Sequence of chain 44.F:
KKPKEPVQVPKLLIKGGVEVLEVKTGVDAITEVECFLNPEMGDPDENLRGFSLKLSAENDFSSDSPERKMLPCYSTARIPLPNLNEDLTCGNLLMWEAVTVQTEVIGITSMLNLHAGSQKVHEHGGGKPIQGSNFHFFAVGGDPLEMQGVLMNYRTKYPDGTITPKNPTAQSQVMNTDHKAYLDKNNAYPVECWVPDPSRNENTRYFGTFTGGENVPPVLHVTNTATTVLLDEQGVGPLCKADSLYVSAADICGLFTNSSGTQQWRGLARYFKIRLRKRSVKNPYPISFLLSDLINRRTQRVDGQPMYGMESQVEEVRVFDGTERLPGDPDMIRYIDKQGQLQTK

Binding-site contacts:
Ligand atom C11 contacts residue PHE270 of chain 43.F at 3.9 Å (hydrophobic).
Ligand atom O9 contacts residue LYS68 of chain 43.F at 2.5 Å (salt-bridge).
Ligand atom C10 contacts residue GLN278 of chain 43.F at 4.1 Å.
Ligand atom C8 contacts residue LYS68 of chain 43.F at 3.5 Å.
Ligand atom C6 contacts residue LYS68 of chain 43.F at 4.0 Å.
Ligand atom O1B contacts residue LYS68 of chain 43.F at 3.0 Å (salt-bridge).
Ligand atom O10 contacts residue LEU62 of chain 43.F at 3.2 Å.
Ligand atom O1A contacts residue ASN272 of chain 43.F at 4.1 Å.
Ligand atom O8 contacts residue GLN278 of chain 43.F at 3.5 Å (h-bond).
Ligand atom O1B contacts residue THR276 of chain 43.F at 2.4 Å (h-bond).
Ligand atom N5 contacts residue ASN272 of chain 43.F at 3.2 Å (h-bond).
Ligand atom C11 contacts residue ASN272 of chain 43.F at 3.6 Å.
Ligand atom O9 contacts residue GLN278 of chain 43.F at 4.1 Å.
Ligand atom O8 contacts residue ASN272 of chain 43.F at 3.3 Å (h-bond).
Ligand atom O10 contacts residue PHE75 of chain 42.F at 3.9 Å.
Ligand atom C11 contacts residue THR276 of chain 43.F at 3.2 Å.
Ligand atom C1 contacts residue THR276 of chain 43.F at 3.1 Å.
Ligand atom O4 contacts residue ASP74 of chain 42.F at 4.0 Å.
Ligand atom C11 contacts residue PHE65 of chain 43.F at 4.0 Å (hydrophobic).
Ligand atom O8 contacts residue THR276 of chain 43.F at 3.9 Å.
Ligand atom C10 contacts residue ASN272 of chain 43.F at 3.9 Å.
Ligand atom O1B contacts residue ASN272 of chain 43.F at 3.4 Å (h-bond).
Ligand atom C10 contacts residue LEU62 of chain 43.F at 3.6 Å (hydrophobic).
Ligand atom O1A contacts residue THR276 of chain 43.F at 3.3 Å (h-bond).
Ligand atom O7 contacts residue LEU62 of chain 43.F at 3.9 Å.
Ligand atom C9 contacts residue GLN278 of chain 43.F at 3.3 Å.
Ligand atom C11 contacts residue GLN278 of chain 43.F at 3.5 Å.
Ligand atom C11 contacts residue HIS138 of chain 44.F at 3.1 Å.
Ligand atom C1 contacts residue ASN272 of chain 43.F at 3.9 Å.
Ligand atom C7 contacts residue GLN278 of chain 43.F at 3.9 Å.
Ligand atom C11 contacts residue PHE75 of chain 42.F at 3.5 Å (hydrophobic).
Ligand atom C11 contacts residue LEU62 of chain 43.F at 3.9 Å (hydrophobic).
Ligand atom C9 contacts residue LEU67 of chain 43.F at 3.4 Å (hydrophobic).
Ligand atom O8 contacts residue LYS68 of chain 43.F at 3.1 Å.
Ligand atom O9 contacts residue LEU67 of chain 43.F at 2.3 Å.
Ligand atom O1A contacts residue SER274 of chain 43.F at 3.8 Å.
Ligand atom N5 contacts residue GLN278 of chain 43.F at 3.9 Å.
Ligand atom C9 contacts residue LYS68 of chain 43.F at 3.6 Å.
Ligand atom C6 contacts residue ASN272 of chain 43.F at 3.6 Å.
Ligand atom C8 contacts residue GLN278 of chain 43.F at 3.7 Å.

Sequence of chain 43.F:
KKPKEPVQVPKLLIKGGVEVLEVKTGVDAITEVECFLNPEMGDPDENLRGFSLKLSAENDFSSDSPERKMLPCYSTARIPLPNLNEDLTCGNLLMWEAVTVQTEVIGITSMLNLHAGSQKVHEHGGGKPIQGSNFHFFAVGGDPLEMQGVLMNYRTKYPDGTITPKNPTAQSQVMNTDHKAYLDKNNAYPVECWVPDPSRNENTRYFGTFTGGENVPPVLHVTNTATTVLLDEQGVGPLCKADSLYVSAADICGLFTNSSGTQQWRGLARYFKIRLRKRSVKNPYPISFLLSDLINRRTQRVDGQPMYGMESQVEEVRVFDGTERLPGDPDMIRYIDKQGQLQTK

This protein binds this small molecule.
Small molecule (SMILES): CC(=O)N[C@H]1[C@H]([C@H](O)[C@H](O)CO)O[C@@](O[C@H](CO)[C@@H](O)[C@@H]2O[C@@H](C(=O)O)C[C@H](O)[C@H]2NC(C)=O)(C(=O)O)C[C@@H]1O

Sequence of chain 42.F:
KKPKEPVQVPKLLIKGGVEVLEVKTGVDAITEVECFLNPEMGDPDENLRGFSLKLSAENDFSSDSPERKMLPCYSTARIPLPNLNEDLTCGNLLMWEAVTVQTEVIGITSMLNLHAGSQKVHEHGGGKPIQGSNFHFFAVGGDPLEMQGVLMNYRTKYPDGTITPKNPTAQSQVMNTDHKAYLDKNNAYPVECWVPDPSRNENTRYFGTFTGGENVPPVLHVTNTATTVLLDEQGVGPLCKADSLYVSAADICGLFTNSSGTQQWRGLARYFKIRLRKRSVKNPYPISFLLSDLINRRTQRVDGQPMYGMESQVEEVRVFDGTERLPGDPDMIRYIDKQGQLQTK